Binding-site contacts:
Ligand atom C1 contacts residue ASN706 of chain 1.B at 1.4 Å.
Ligand atom C8 contacts residue ILE1127 of chain 1.B at 4.3 Å (hydrophobic).
Ligand atom C3 contacts residue ASN706 of chain 1.B at 3.8 Å.
Ligand atom C5 contacts residue ASN706 of chain 1.B at 3.7 Å.
Ligand atom C8 contacts residue GLY1128 of chain 1.B at 3.4 Å.
Ligand atom C4 contacts residue ASN706 of chain 1.B at 4.2 Å.
Ligand atom C2 contacts residue ASN706 of chain 1.B at 2.4 Å.
Ligand atom C7 contacts residue ASN706 of chain 1.B at 3.5 Å.
Ligand atom O7 contacts residue ILE1127 of chain 1.B at 4.4 Å.
Ligand atom O5 contacts residue ASN706 of chain 1.B at 2.4 Å (h-bond).
Ligand atom O7 contacts residue ASN706 of chain 1.B at 3.7 Å.
Ligand atom N2 contacts residue ASN706 of chain 1.B at 2.9 Å (h-bond).
Ligand atom O5 contacts residue ASP793 of chain 1.C at 3.7 Å.
Ligand atom C1 contacts residue ASP793 of chain 1.C at 4.2 Å.

This protein binds this small molecule.
Small molecule (SMILES): CC(=O)N[C@@H]1[C@@H](O)[C@H](O)[C@@H](CO)O[C@H]1O

Sequence of chain 1.B:
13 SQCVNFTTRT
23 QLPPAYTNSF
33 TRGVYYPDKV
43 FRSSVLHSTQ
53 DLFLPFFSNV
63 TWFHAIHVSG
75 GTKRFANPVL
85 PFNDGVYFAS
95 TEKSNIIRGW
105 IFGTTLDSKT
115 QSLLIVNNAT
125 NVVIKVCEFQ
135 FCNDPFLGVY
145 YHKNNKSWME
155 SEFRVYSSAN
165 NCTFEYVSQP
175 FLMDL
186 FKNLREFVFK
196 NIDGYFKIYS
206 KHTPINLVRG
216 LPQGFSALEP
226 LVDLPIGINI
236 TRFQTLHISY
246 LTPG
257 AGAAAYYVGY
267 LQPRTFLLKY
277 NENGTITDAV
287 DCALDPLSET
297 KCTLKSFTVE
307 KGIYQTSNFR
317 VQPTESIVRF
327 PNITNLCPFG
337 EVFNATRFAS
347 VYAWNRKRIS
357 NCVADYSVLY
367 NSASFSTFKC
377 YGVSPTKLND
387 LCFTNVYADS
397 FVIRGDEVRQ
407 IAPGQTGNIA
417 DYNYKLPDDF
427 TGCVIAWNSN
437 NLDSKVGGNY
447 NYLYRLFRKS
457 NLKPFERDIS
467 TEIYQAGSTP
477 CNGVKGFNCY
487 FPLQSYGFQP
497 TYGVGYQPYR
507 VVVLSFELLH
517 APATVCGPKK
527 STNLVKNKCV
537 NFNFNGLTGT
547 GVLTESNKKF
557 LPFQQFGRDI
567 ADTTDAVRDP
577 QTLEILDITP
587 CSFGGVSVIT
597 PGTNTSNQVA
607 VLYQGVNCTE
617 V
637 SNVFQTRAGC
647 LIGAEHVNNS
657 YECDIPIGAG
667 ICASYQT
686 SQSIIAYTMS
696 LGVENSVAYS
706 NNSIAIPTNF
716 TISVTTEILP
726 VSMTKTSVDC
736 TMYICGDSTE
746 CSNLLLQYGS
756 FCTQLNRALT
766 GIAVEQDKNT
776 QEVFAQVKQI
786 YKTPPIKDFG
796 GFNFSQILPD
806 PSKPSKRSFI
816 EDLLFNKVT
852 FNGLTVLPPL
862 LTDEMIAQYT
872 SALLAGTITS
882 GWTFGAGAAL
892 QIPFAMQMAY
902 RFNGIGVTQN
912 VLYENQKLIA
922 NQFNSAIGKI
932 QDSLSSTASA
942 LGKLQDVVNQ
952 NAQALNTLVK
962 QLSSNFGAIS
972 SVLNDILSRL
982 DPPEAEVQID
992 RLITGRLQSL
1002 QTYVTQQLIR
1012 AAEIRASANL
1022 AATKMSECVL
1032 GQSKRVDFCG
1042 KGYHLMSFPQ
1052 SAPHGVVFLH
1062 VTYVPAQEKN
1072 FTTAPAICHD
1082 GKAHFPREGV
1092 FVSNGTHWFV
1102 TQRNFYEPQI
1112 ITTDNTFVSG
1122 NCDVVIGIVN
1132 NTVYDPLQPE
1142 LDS

Sequence of chain 1.C:
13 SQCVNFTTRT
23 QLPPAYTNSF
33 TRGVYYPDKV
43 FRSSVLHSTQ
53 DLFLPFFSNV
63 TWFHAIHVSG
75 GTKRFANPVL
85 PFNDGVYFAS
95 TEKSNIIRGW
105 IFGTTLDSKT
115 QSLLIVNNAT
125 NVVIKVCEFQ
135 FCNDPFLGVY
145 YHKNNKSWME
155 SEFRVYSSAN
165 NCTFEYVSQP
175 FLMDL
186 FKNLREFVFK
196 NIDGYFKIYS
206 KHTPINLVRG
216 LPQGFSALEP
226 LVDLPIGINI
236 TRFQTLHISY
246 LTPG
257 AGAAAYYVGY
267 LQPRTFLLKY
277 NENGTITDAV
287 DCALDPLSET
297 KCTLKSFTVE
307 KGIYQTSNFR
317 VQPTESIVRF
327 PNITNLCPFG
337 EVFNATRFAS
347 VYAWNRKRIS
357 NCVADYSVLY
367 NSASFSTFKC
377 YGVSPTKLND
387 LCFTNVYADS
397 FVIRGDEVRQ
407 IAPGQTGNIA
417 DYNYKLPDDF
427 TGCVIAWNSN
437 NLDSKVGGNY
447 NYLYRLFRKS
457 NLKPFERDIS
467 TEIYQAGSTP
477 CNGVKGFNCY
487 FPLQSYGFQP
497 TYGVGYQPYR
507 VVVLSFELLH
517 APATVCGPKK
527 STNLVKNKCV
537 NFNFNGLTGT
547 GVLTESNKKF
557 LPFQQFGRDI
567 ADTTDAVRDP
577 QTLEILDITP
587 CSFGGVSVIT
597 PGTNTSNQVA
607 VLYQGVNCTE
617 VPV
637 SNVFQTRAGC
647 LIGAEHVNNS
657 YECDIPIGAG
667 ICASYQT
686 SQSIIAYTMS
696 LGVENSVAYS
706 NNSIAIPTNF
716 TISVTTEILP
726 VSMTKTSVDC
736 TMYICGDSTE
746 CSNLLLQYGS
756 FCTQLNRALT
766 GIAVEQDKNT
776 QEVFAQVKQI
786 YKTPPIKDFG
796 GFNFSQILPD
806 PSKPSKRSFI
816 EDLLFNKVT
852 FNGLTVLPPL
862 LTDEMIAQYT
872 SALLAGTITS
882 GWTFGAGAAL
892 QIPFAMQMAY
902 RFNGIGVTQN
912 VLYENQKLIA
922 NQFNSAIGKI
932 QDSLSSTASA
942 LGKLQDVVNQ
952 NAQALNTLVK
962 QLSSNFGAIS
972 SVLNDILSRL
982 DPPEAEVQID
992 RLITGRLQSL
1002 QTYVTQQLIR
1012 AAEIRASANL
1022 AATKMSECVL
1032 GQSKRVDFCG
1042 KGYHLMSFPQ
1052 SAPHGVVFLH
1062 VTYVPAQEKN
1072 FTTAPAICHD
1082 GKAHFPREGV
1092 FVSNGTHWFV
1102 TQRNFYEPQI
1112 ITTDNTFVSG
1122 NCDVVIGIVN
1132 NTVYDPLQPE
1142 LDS